Binding-site contacts:
Ligand atom B01 contacts residue SER118 of chain 1.A at 1.8 Å.
Ligand atom C03 contacts residue LEU18 of chain 1.A at 3.4 Å (hydrophobic).
Ligand atom C10 contacts residue IWW1 of chain 2.C at 0.9 Å.
Ligand atom C03 contacts residue IWW1 of chain 2.C at 1.0 Å.
Ligand atom O03 contacts residue IWW1 of chain 2.C at 3.4 Å.
Ligand atom C13 contacts residue SER118 of chain 1.A at 3.5 Å.
Ligand atom CL2 contacts residue ALA109 of chain 2.A at 3.6 Å.
Ligand atom C06 contacts residue IWW1 of chain 2.C at 0.5 Å.
Ligand atom C12 contacts residue LEU111 of chain 1.A at 3.6 Å (hydrophobic).
Ligand atom C12 contacts residue SER118 of chain 1.A at 3.0 Å.
Ligand atom C12 contacts residue IWW1 of chain 2.C at 0.6 Å.
Ligand atom O03 contacts residue LYS16 of chain 2.A at 3.5 Å.
Ligand atom C09 contacts residue IWW1 of chain 2.C at 0.6 Å.
Ligand atom O02 contacts residue IWW1 of chain 2.C at 1.0 Å (h-bond).
Ligand atom C03 contacts residue ALA109 of chain 2.A at 3.6 Å (hydrophobic).
Ligand atom C07 contacts residue IWW1 of chain 2.C at 0.5 Å.
Ligand atom C01 contacts residue IWW1 of chain 2.C at 1.6 Å.
Ligand atom C01 contacts residue LYS16 of chain 2.A at 3.8 Å.
Ligand atom B02 contacts residue IWW1 of chain 2.C at 3.0 Å.
Ligand atom C04 contacts residue IWW1 of chain 2.C at 0.6 Å.
Ligand atom C11 contacts residue IWW1 of chain 2.C at 0.6 Å.
Ligand atom CL1 contacts residue IWW1 of chain 2.C at 0.4 Å.
Ligand atom O02 contacts residue SER118 of chain 1.A at 2.7 Å (h-bond).
Ligand atom C11 contacts residue LEU111 of chain 1.A at 3.6 Å (hydrophobic).
Ligand atom C13 contacts residue LEU111 of chain 1.A at 3.5 Å (hydrophobic).
Ligand atom C05 contacts residue IWW1 of chain 2.C at 0.9 Å.
Ligand atom C08 contacts residue LEU18 of chain 1.A at 3.7 Å (hydrophobic).
Ligand atom O04 contacts residue IWW1 of chain 2.C at 3.5 Å.
Ligand atom C11 contacts residue SER118 of chain 2.A at 3.5 Å.
Ligand atom C13 contacts residue IWW1 of chain 2.C at 1.3 Å.
Ligand atom C14 contacts residue IWW1 of chain 2.C at 0.9 Å.
Ligand atom O02 contacts residue SER118 of chain 2.A at 2.7 Å (h-bond).
Ligand atom B02 contacts residue LYS16 of chain 1.A at 3.5 Å.
Ligand atom C02 contacts residue IWW1 of chain 2.C at 0.4 Å.
Ligand atom C08 contacts residue IWW1 of chain 2.C at 1.1 Å.
Ligand atom O02 contacts residue LEU111 of chain 1.A at 3.7 Å.
Ligand atom O04 contacts residue LYS16 of chain 1.A at 3.7 Å.
Ligand atom B01 contacts residue IWW1 of chain 2.C at 1.6 Å.
Ligand atom C06 contacts residue LYS16 of chain 2.A at 3.7 Å.
Ligand atom CL2 contacts residue IWW1 of chain 2.C at 1.3 Å.

This protein binds this small molecule.
Small molecule (SMILES): OB(O)c1ccc(/C=C/c2ccc(B(O)O)cc2Cl)c(Cl)c1

Sequence of chain 1.A:
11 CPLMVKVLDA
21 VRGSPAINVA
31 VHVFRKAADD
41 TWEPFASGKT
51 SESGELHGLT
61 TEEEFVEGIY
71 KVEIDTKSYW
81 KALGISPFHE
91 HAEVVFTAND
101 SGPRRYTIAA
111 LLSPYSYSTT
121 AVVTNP

Sequence of chain 2.A:
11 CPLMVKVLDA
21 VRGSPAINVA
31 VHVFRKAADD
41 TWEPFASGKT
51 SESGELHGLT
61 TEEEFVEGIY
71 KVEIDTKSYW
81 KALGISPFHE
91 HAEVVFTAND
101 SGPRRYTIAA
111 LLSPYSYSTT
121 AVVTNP